Binding-site contacts:
Ligand atom O7 contacts residue ASN35 of chain 1.A at 3.7 Å.
Ligand atom C7 contacts residue TYR2 of chain 1.A at 4.4 Å (hydrophobic).
Ligand atom C1 contacts residue ASN35 of chain 1.A at 1.5 Å.
Ligand atom C3 contacts residue ASN35 of chain 1.A at 3.9 Å.
Ligand atom C1 contacts residue TYR2 of chain 1.A at 4.5 Å (hydrophobic).
Ligand atom C8 contacts residue TYR2 of chain 1.A at 3.5 Å (hydrophobic).
Ligand atom C5 contacts residue ASN35 of chain 1.A at 3.7 Å.
Ligand atom C7 contacts residue ASN35 of chain 1.A at 3.5 Å.
Ligand atom C4 contacts residue ASN35 of chain 1.A at 4.3 Å.
Ligand atom C2 contacts residue ASN35 of chain 1.A at 2.6 Å.
Ligand atom O5 contacts residue ASN35 of chain 1.A at 2.3 Å (h-bond).
Ligand atom N2 contacts residue TYR2 of chain 1.A at 3.8 Å.
Ligand atom N2 contacts residue ASN35 of chain 1.A at 3.1 Å (h-bond).
Ligand atom C8 contacts residue THR3 of chain 1.A at 4.1 Å.

Sequence of chain 1.A:
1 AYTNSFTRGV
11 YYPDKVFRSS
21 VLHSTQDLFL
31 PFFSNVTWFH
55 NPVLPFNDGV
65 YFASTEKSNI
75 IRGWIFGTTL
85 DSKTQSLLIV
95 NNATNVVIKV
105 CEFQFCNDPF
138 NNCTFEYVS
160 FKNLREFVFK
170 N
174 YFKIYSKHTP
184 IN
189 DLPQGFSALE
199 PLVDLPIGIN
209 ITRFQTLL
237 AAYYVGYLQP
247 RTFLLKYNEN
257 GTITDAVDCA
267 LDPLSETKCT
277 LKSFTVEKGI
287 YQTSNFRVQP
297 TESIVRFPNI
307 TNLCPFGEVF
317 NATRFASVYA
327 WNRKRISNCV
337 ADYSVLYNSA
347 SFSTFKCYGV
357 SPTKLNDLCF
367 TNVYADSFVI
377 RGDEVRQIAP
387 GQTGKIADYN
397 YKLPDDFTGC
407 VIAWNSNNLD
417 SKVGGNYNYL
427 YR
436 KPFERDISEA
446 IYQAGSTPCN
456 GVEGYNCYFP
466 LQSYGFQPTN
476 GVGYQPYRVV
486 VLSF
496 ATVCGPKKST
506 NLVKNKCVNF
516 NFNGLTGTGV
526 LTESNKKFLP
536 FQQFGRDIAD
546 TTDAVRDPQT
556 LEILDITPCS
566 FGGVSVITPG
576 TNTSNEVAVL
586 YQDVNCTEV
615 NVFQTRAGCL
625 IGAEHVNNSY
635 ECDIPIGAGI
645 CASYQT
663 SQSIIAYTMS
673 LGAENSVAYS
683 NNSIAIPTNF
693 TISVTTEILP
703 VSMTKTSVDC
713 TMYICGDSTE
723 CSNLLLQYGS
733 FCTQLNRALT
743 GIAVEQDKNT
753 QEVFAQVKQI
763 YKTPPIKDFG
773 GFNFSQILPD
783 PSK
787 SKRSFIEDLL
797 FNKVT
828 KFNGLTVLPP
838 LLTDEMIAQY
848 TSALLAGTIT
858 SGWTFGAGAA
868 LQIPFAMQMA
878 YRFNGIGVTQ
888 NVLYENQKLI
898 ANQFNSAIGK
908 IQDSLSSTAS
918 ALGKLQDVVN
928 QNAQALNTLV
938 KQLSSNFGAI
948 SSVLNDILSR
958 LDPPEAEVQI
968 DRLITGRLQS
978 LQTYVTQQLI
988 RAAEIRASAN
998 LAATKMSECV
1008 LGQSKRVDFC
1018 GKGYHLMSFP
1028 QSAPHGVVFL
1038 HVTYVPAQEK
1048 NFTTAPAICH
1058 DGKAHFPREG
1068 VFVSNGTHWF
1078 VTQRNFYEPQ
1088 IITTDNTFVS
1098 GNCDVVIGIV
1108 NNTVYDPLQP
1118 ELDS

A small-molecule ligand and the protein it binds are described below.
Small molecule (SMILES): CC(=O)N[C@@H]1[C@@H](O)[C@H](O)[C@@H](CO)O[C@H]1O